Binding-site contacts:
Ligand atom O2 contacts residue NA1 of chain 3.H at 2.5 Å (h-bond).
Ligand atom O6 contacts residue THR195 of chain 3.A at 3.6 Å.
Ligand atom O2 contacts residue GLU288 of chain 3.A at 3.6 Å (salt-bridge).
Ligand atom C7 contacts residue SER229 of chain 3.A at 3.5 Å.
Ligand atom C2 contacts residue GLU288 of chain 3.A at 3.6 Å.
Ligand atom C3 contacts residue ASN234 of chain 3.A at 3.4 Å.
Ligand atom C3 contacts residue NA1 of chain 3.H at 3.4 Å.
Ligand atom N2 contacts residue GLU288 of chain 3.A at 2.9 Å (salt-bridge).
Ligand atom O6 contacts residue HIS285 of chain 3.A at 3.2 Å (h-bond).
Ligand atom O3 contacts residue ASN203 of chain 3.A at 2.6 Å (h-bond).
Ligand atom O4 contacts residue ASN234 of chain 3.A at 2.9 Å (h-bond).
Ligand atom O7 contacts residue TYR232 of chain 3.A at 3.2 Å.
Ligand atom C6 contacts residue ASN359 of chain 3.A at 3.6 Å.
Ligand atom C3 contacts residue ASN203 of chain 3.A at 3.5 Å.
Ligand atom O5 contacts residue TRP196 of chain 3.A at 3.5 Å.
Ligand atom O3 contacts residue ASN234 of chain 3.A at 3.6 Å.
Ligand atom O3 contacts residue TRP202 of chain 3.A at 3.4 Å.
Ligand atom O4 contacts residue GLN130 of chain 3.A at 3.1 Å (h-bond).
Ligand atom O7 contacts residue TRP196 of chain 3.A at 3.1 Å (h-bond).
Ligand atom C2 contacts residue GLN260 of chain 3.A at 3.6 Å.
Ligand atom C6 contacts residue TRP196 of chain 3.A at 3.6 Å (hydrophobic).
Ligand atom C2 contacts residue NA1 of chain 3.H at 3.4 Å.
Ligand atom O6 contacts residue GLN260 of chain 3.A at 3.6 Å (h-bond).
Ligand atom C4 contacts residue HIS285 of chain 3.A at 3.5 Å.
Ligand atom O5 contacts residue GLN260 of chain 3.A at 3.2 Å (h-bond).
Ligand atom O4 contacts residue HIS100 of chain 3.A at 2.7 Å (h-bond).
Ligand atom O6 contacts residue LEU170 of chain 3.A at 3.5 Å.
Ligand atom C1 contacts residue GLN260 of chain 3.A at 3.1 Å.
Ligand atom O6 contacts residue TRP196 of chain 3.A at 3.2 Å.
Ligand atom O6 contacts residue HIS262 of chain 3.A at 3.5 Å.
Ligand atom O7 contacts residue SER229 of chain 3.A at 3.5 Å (h-bond).
Ligand atom O3 contacts residue NA1 of chain 3.H at 2.4 Å (h-bond).
Ligand atom O4 contacts residue HIS285 of chain 3.A at 2.6 Å (h-bond).
Ligand atom O5 contacts residue TYR281 of chain 3.A at 3.7 Å.
Ligand atom C3 contacts residue GLU288 of chain 3.A at 3.6 Å.
Ligand atom O2 contacts residue TYR232 of chain 3.A at 2.9 Å (h-bond).
Ligand atom C4 contacts residue HIS100 of chain 3.A at 3.3 Å.
Ligand atom O3 contacts residue GLY99 of chain 3.A at 3.5 Å (h-bond).
Ligand atom O6 contacts residue LEU170 of chain 3.A at 3.7 Å.
Ligand atom O4 contacts residue ASN359 of chain 3.A at 2.8 Å (h-bond).

Sequence of chain 3.A:
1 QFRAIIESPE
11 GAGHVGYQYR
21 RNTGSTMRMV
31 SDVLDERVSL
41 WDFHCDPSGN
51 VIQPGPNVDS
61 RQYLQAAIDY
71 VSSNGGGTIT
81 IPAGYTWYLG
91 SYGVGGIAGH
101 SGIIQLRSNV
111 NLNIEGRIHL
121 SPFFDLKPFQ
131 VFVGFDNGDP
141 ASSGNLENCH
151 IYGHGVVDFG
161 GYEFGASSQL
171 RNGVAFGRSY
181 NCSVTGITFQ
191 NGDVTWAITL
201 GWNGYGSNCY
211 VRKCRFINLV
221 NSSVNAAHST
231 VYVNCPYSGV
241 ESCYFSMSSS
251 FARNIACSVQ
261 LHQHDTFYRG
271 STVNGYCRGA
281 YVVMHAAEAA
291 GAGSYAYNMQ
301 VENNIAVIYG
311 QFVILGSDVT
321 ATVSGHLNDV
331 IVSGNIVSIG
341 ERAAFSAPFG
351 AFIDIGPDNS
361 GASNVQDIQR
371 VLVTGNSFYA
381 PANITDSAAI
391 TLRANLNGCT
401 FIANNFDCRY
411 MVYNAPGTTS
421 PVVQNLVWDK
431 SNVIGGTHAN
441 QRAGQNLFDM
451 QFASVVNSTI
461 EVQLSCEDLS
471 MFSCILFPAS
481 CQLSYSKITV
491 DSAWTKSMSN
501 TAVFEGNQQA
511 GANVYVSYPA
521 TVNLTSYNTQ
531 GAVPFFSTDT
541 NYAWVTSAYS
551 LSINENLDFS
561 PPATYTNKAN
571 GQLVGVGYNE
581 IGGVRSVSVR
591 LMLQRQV

The small molecule below binds the protein below.
Small molecule (SMILES): CC(=O)N[C@@H]1[C@@H](O[C@H]2O[C@H](CO)[C@H](O[C@H]3O[C@H](CO[C@@H]4O[C@@H](C)[C@H](O)[C@@H](O)[C@H]4O)[C@@H](O)[C@H](O)[C@H]3O)[C@H](O[C@@H]3O[C@H](CO)[C@@H](O)[C@H](O)[C@H]3NC(C)=O)[C@H]2O)[C@H](O)[C@@H](CO)O[C@@H]1O